Binding-site contacts:
Ligand atom OA2 contacts residue HIS183 of chain 1.A at 2.8 Å.
Ligand atom CB4 contacts residue ALA259 of chain 1.A at 3.4 Å (hydrophobic).
Ligand atom CA5 contacts residue GLN282 of chain 1.A at 3.9 Å.
Ligand atom CA6 contacts residue VAL272 of chain 1.A at 3.7 Å (hydrophobic).
Ligand atom CB6 contacts residue PHE329 of chain 1.A at 3.5 Å (hydrophobic).
Ligand atom OA2 contacts residue HIS187 of chain 1.A at 4.1 Å.
Ligand atom OB2 contacts residue ILE262 of chain 1.A at 3.6 Å.
Ligand atom CB5 contacts residue ALA259 of chain 1.A at 3.6 Å (hydrophobic).
Ligand atom CB3 contacts residue ALA259 of chain 1.A at 3.8 Å (hydrophobic).
Ligand atom OA3 contacts residue FE21 of chain 1.H at 2.8 Å.
Ligand atom CA3 contacts residue FE21 of chain 1.H at 3.4 Å.
Ligand atom OA3 contacts residue HIS183 of chain 1.A at 3.9 Å.
Ligand atom CA6 contacts residue PHE329 of chain 1.A at 3.8 Å (hydrophobic).
Ligand atom CA5 contacts residue VAL272 of chain 1.A at 3.9 Å (hydrophobic).
Ligand atom CA2 contacts residue FE21 of chain 1.H at 3.4 Å.
Ligand atom CA2 contacts residue HIS183 of chain 1.A at 4.0 Å.
Ligand atom CA4 contacts residue ASN330 of chain 1.A at 3.1 Å.
Ligand atom CA4 contacts residue GLN282 of chain 1.A at 4.0 Å.
Ligand atom OA3 contacts residue GLY178 of chain 1.A at 4.1 Å.
Ligand atom CA6 contacts residue PHE275 of chain 1.A at 3.4 Å (hydrophobic).
Ligand atom CA5 contacts residue ASN330 of chain 1.A at 3.8 Å.
Ligand atom CA5 contacts residue PHE275 of chain 1.A at 3.6 Å (hydrophobic).
Ligand atom CA4 contacts residue GLU284 of chain 1.A at 3.9 Å.
Ligand atom CA3 contacts residue ASP333 of chain 1.A at 4.0 Å.
Ligand atom CB1 contacts residue PHE329 of chain 1.A at 4.0 Å (hydrophobic).
Ligand atom CB2 contacts residue ILE262 of chain 1.A at 3.9 Å (hydrophobic).
Ligand atom CB4 contacts residue ILE184 of chain 1.A at 3.6 Å (hydrophobic).
Ligand atom OA3 contacts residue GLU284 of chain 1.A at 3.6 Å.
Ligand atom OB2 contacts residue GLY178 of chain 1.A at 4.1 Å.
Ligand atom CA2 contacts residue PHE329 of chain 1.A at 3.8 Å (hydrophobic).
Ligand atom CB5 contacts residue LEU200 of chain 1.A at 3.6 Å (hydrophobic).
Ligand atom CB5 contacts residue PHE275 of chain 1.A at 4.0 Å (hydrophobic).
Ligand atom OA3 contacts residue ASP333 of chain 1.A at 3.3 Å (salt-bridge).
Ligand atom OA2 contacts residue FE21 of chain 1.H at 2.9 Å.
Ligand atom CA1 contacts residue PHE329 of chain 1.A at 3.6 Å (hydrophobic).
Ligand atom CB6 contacts residue PHE275 of chain 1.A at 3.4 Å (hydrophobic).
Ligand atom OA2 contacts residue GLY178 of chain 1.A at 4.1 Å.
Ligand atom OA3 contacts residue ASN330 of chain 1.A at 3.6 Å (h-bond).
Ligand atom CB3 contacts residue ILE262 of chain 1.A at 3.6 Å (hydrophobic).
Ligand atom CA3 contacts residue ASN330 of chain 1.A at 3.5 Å.

The protein below binds the small molecule below.
Small molecule (SMILES): Oc1ccccc1-c1cccc(O)c1O

Sequence of chain 1.A:
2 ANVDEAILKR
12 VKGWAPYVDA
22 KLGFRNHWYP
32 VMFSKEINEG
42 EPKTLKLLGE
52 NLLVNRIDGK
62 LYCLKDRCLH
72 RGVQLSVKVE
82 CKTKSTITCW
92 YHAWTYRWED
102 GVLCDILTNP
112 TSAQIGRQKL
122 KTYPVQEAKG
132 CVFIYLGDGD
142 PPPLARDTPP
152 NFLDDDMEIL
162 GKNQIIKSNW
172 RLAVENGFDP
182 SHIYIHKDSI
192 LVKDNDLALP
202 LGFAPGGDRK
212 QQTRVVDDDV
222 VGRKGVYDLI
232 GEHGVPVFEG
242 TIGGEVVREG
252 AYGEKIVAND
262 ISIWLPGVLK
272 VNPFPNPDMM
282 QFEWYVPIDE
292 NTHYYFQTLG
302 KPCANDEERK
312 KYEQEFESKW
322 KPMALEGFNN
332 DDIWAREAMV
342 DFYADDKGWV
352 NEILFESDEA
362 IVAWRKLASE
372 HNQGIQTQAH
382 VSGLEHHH